Sequence of chain 1.D:
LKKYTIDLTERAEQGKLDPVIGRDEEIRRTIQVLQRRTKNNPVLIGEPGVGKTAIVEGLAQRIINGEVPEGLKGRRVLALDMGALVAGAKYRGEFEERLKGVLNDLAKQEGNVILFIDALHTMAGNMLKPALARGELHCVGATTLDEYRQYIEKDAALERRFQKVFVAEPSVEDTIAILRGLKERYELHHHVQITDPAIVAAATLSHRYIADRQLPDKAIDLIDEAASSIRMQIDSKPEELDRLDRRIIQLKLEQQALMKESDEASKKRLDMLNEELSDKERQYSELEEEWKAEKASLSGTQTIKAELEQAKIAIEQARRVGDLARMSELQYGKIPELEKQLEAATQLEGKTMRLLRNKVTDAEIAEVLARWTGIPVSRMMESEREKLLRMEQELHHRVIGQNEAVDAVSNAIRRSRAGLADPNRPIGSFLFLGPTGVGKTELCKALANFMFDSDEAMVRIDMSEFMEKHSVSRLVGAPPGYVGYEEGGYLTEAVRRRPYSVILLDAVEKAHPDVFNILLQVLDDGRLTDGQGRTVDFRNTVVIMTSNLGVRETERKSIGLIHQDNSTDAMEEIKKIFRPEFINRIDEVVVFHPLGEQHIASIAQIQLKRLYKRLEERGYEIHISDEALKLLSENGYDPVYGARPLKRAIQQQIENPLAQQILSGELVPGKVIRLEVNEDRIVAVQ

Binding-site contacts:
Ligand atom N7 contacts residue VAL214 of chain 1.D at 3.6 Å (h-bond).
Ligand atom O1A contacts residue GLY215 of chain 1.D at 3.0 Å.
Ligand atom N1 contacts residue PRO183 of chain 1.D at 3.7 Å.
Ligand atom O1A contacts residue ALA218 of chain 1.D at 2.8 Å (h-bond).
Ligand atom C2' contacts residue ALA218 of chain 1.D at 3.7 Å (hydrophobic).
Ligand atom O2A contacts residue THR217 of chain 1.D at 3.2 Å (h-bond).
Ligand atom O1B contacts residue GLY213 of chain 1.D at 3.1 Å (h-bond).
Ligand atom N6 contacts residue ILE353 of chain 1.D at 3.5 Å.
Ligand atom C6 contacts residue ILE353 of chain 1.D at 3.7 Å (hydrophobic).
Ligand atom O1B contacts residue VAL214 of chain 1.D at 2.5 Å (h-bond).
Ligand atom N1 contacts residue ILE353 of chain 1.D at 3.6 Å.
Ligand atom PA contacts residue LYS216 of chain 1.D at 3.5 Å.
Ligand atom O1B contacts residue GLY215 of chain 1.D at 2.4 Å (h-bond).
Ligand atom O1B contacts residue GLU211 of chain 1.D at 3.7 Å.
Ligand atom N7 contacts residue PRO391 of chain 1.D at 3.4 Å.
Ligand atom O3A contacts residue THR217 of chain 1.D at 3.2 Å (h-bond).
Ligand atom O1B contacts residue LYS216 of chain 1.D at 3.2 Å (salt-bridge).
Ligand atom O5' contacts residue GLY215 of chain 1.D at 3.2 Å.
Ligand atom PB contacts residue GLY215 of chain 1.D at 3.6 Å.
Ligand atom O3B contacts residue GLY213 of chain 1.D at 2.8 Å (h-bond).
Ligand atom PA contacts residue THR217 of chain 1.D at 3.5 Å.
Ligand atom C2 contacts residue LEU357 of chain 1.D at 3.7 Å (hydrophobic).
Ligand atom PB contacts residue LYS216 of chain 1.D at 3.5 Å.
Ligand atom O3A contacts residue LYS216 of chain 1.D at 2.8 Å (salt-bridge).
Ligand atom O3A contacts residue GLY215 of chain 1.D at 3.6 Å.
Ligand atom C5' contacts residue ASP392 of chain 1.D at 3.5 Å.
Ligand atom C2 contacts residue PRO183 of chain 1.D at 3.4 Å (hydrophobic).
Ligand atom PB contacts residue GLY213 of chain 1.D at 3.4 Å.
Ligand atom C4' contacts residue ASP392 of chain 1.D at 3.5 Å.
Ligand atom O3G contacts residue GLY213 of chain 1.D at 3.7 Å.
Ligand atom S1G contacts residue ALA331 of chain 1.A at 3.7 Å.
Ligand atom O3G contacts residue ARG336 of chain 1.A at 3.6 Å.
Ligand atom C8 contacts residue GLY215 of chain 1.D at 3.4 Å.
Ligand atom O1A contacts residue LYS216 of chain 1.D at 3.1 Å (salt-bridge).
Ligand atom O2B contacts residue LYS216 of chain 1.D at 2.3 Å (salt-bridge).
Ligand atom O3G contacts residue ARG335 of chain 1.A at 3.6 Å.
Ligand atom C8 contacts residue PRO391 of chain 1.D at 3.4 Å (hydrophobic).
Ligand atom O1A contacts residue THR217 of chain 1.D at 2.8 Å (h-bond).
Ligand atom N6 contacts residue ARG187 of chain 1.D at 3.7 Å.
Ligand atom PA contacts residue GLY215 of chain 1.D at 3.7 Å.

Sequence of chain 1.A:
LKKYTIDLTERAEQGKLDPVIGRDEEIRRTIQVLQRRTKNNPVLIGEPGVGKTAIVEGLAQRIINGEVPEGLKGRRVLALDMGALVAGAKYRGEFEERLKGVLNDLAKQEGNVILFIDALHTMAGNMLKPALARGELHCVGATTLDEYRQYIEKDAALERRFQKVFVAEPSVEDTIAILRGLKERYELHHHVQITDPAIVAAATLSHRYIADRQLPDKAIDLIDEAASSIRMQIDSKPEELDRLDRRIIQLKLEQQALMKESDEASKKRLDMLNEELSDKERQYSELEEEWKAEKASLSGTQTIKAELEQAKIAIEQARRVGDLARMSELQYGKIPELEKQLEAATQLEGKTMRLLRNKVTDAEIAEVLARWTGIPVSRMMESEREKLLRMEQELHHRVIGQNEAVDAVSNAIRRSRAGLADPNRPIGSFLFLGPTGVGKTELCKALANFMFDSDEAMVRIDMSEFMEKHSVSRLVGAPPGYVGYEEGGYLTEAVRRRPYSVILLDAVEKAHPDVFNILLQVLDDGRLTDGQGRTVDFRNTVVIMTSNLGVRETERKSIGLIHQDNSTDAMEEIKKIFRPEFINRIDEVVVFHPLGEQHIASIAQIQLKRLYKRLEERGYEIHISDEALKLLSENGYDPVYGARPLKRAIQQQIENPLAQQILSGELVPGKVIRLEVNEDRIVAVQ

This protein binds this small molecule.
Small molecule (SMILES): Nc1ncnc2c1ncn2[C@@H]1O[C@H](COP(=O)(O)OP(=O)(O)OP(O)(O)=S)[C@@H](O)[C@H]1O